Binding-site contacts:
Ligand atom C7 contacts residue ASN223 of chain 1.B at 3.2 Å.
Ligand atom N2 contacts residue ASN223 of chain 1.B at 2.9 Å (h-bond).
Ligand atom C5 contacts residue THR225 of chain 1.B at 4.2 Å.
Ligand atom C8 contacts residue ASN223 of chain 1.B at 4.0 Å.
Ligand atom O5 contacts residue THR97 of chain 1.B at 3.3 Å.
Ligand atom O5 contacts residue THR225 of chain 1.B at 4.3 Å.
Ligand atom C2 contacts residue ASN223 of chain 1.B at 2.5 Å.
Ligand atom C5 contacts residue ASN223 of chain 1.B at 3.7 Å.
Ligand atom O6 contacts residue THR97 of chain 1.B at 3.5 Å.
Ligand atom O5 contacts residue ASN223 of chain 1.B at 2.4 Å (h-bond).
Ligand atom C1 contacts residue THR225 of chain 1.B at 4.3 Å.
Ligand atom C3 contacts residue ASN223 of chain 1.B at 3.8 Å.
Ligand atom C6 contacts residue THR225 of chain 1.B at 4.3 Å.
Ligand atom O7 contacts residue ASN223 of chain 1.B at 3.4 Å (h-bond).
Ligand atom C4 contacts residue ASN223 of chain 1.B at 4.2 Å.
Ligand atom C6 contacts residue THR97 of chain 1.B at 4.2 Å.
Ligand atom C1 contacts residue ASN223 of chain 1.B at 1.5 Å.
Ligand atom O6 contacts residue THR225 of chain 1.B at 3.0 Å (h-bond).
Ligand atom C1 contacts residue THR97 of chain 1.B at 4.0 Å.
Ligand atom C5 contacts residue THR97 of chain 1.B at 4.2 Å.

A small-molecule ligand and the protein it binds are described below.
Small molecule (SMILES): CC(=O)N[C@@H]1[C@@H](O)[C@H](O)[C@@H](CO)O[C@H]1O

Sequence of chain 1.B:
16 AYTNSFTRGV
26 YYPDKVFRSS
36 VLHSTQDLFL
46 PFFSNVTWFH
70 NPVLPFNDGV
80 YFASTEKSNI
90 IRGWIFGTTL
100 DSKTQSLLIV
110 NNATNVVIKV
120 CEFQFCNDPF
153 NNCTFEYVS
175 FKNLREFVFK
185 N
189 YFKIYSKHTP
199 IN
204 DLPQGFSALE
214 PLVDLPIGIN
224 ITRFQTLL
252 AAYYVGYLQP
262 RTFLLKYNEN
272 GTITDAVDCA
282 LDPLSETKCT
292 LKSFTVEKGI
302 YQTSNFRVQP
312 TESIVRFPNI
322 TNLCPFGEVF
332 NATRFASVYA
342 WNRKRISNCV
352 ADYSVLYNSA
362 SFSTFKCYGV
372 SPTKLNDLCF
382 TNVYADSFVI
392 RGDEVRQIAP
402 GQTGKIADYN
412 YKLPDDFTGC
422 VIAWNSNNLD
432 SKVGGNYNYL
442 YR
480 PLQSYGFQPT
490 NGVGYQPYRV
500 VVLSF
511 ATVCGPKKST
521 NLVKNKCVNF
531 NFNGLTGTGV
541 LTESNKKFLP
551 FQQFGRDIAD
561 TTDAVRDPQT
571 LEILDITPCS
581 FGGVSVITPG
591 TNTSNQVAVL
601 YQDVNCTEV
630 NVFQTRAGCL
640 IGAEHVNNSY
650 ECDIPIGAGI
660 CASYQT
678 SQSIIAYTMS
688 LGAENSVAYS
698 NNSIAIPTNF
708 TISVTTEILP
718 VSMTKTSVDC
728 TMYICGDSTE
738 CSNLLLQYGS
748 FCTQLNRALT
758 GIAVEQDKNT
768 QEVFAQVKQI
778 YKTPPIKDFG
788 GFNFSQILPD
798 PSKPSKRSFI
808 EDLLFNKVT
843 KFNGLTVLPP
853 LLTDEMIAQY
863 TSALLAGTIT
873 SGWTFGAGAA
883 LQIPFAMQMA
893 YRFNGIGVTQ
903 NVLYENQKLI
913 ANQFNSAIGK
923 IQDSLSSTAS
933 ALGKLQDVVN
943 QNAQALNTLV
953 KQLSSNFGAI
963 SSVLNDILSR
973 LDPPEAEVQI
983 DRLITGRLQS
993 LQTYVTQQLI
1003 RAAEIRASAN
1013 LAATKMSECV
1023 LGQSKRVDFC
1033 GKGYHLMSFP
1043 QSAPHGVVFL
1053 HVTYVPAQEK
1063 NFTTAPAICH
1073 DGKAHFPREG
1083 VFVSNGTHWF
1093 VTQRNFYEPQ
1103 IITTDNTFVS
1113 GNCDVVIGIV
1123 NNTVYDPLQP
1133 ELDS